Binding-site contacts:
Ligand atom C4' contacts residue SER140 of chain 1.A at 4.1 Å.
Ligand atom C3' contacts residue LEU164 of chain 1.A at 4.0 Å (hydrophobic).
Ligand atom O2 contacts residue THR99 of chain 2.A at 2.6 Å (h-bond).
Ligand atom O4' contacts residue GLU35 of chain 1.A at 3.4 Å.
Ligand atom C3' contacts residue VAL163 of chain 1.A at 4.1 Å (hydrophobic).
Ligand atom O1 contacts residue THR99 of chain 2.A at 3.5 Å.
Ligand atom C4' contacts residue GLU35 of chain 1.A at 3.5 Å.
Ligand atom C1 contacts residue ALA167 of chain 1.A at 3.7 Å (hydrophobic).
Ligand atom C2' contacts residue LEU164 of chain 1.A at 4.1 Å (hydrophobic).
Ligand atom C2 contacts residue LEU137 of chain 1.A at 3.7 Å (hydrophobic).
Ligand atom C2 contacts residue GLN38 of chain 1.A at 3.8 Å.
Ligand atom O2 contacts residue LYS133 of chain 1.A at 3.9 Å.
Ligand atom O1 contacts residue ALA167 of chain 1.A at 3.5 Å.
Ligand atom C3' contacts residue HIS160 of chain 1.A at 3.5 Å.
Ligand atom C4' contacts residue HIS160 of chain 1.A at 3.6 Å.
Ligand atom C6' contacts residue GLN38 of chain 1.A at 3.6 Å.
Ligand atom C3 contacts residue PHE39 of chain 1.A at 4.1 Å (hydrophobic).
Ligand atom O4' contacts residue LEU164 of chain 1.A at 4.1 Å.
Ligand atom C3 contacts residue GLN38 of chain 1.A at 3.9 Å.
Ligand atom C5' contacts residue SER140 of chain 1.A at 3.8 Å.
Ligand atom C1' contacts residue GLN38 of chain 1.A at 3.8 Å.
Ligand atom O4' contacts residue HIS160 of chain 1.A at 2.8 Å (h-bond).
Ligand atom C2' contacts residue VAL163 of chain 1.A at 4.0 Å (hydrophobic).
Ligand atom C2 contacts residue ALA167 of chain 1.A at 3.8 Å (hydrophobic).
Ligand atom C3 contacts residue ALA167 of chain 1.A at 3.9 Å (hydrophobic).
Ligand atom C1 contacts residue ARG170 of chain 1.A at 3.4 Å.
Ligand atom O4' contacts residue SER140 of chain 1.A at 3.8 Å.
Ligand atom C5' contacts residue LEU164 of chain 1.A at 4.0 Å (hydrophobic).
Ligand atom C6' contacts residue LEU164 of chain 1.A at 4.1 Å (hydrophobic).
Ligand atom C2' contacts residue PHE39 of chain 1.A at 4.0 Å (hydrophobic).
Ligand atom O2 contacts residue GLN38 of chain 1.A at 3.7 Å.
Ligand atom C6' contacts residue LEU137 of chain 1.A at 3.7 Å (hydrophobic).
Ligand atom C3' contacts residue GLU35 of chain 1.A at 3.5 Å.
Ligand atom O1 contacts residue ARG170 of chain 1.A at 2.9 Å (salt-bridge).
Ligand atom C1 contacts residue PHE39 of chain 1.A at 4.1 Å (hydrophobic).
Ligand atom O2 contacts residue ARG170 of chain 1.A at 2.9 Å (salt-bridge).
Ligand atom C1 contacts residue GLN38 of chain 1.A at 3.8 Å.
Ligand atom C1 contacts residue THR99 of chain 2.A at 3.5 Å.
Ligand atom C4' contacts residue LEU164 of chain 1.A at 3.9 Å (hydrophobic).
Ligand atom O1 contacts residue PHE39 of chain 1.A at 3.6 Å.

Sequence of chain 1.A:
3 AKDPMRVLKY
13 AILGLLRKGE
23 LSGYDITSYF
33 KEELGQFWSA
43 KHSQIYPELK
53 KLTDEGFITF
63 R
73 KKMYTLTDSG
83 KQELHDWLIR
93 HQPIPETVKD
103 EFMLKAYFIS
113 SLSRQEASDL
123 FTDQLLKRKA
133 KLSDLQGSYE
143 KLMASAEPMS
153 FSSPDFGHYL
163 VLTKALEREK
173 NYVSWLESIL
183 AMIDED

Sequence of chain 2.A:
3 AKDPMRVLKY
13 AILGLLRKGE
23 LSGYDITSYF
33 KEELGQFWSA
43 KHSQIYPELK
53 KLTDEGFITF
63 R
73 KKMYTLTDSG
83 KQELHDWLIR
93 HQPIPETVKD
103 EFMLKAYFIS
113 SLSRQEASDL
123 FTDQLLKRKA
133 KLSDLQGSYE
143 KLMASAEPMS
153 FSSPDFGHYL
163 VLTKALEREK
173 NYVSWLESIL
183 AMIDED

A small-molecule ligand and the protein it binds are described below.
Small molecule (SMILES): O=C(O)/C=C/c1ccc(O)cc1